Sequence of chain 1.B:
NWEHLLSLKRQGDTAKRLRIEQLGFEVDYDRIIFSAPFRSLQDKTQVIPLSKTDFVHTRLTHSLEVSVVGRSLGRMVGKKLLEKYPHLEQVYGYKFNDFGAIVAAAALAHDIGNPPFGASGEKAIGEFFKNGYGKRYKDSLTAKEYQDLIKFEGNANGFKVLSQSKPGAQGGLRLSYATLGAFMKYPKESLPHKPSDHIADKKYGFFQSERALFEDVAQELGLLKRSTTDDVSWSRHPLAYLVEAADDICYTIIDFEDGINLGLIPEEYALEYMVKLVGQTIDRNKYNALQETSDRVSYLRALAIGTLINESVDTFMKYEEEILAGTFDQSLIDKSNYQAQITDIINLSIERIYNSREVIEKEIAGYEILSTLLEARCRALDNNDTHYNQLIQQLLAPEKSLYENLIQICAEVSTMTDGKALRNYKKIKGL

A small-molecule ligand and the protein it binds are described below.
Small molecule (SMILES): Nc1nc2c(ncn2[C@H]2C[C@H](O)[C@@H](CO[P](=O)(O)O[P](=O)(O)OP(=O)(O)O)O2)c(=O)[nH]1

Binding-site contacts:
Ligand atom O1A contacts residue MG1 of chain 1.M at 4.0 Å.
Ligand atom O3' contacts residue VAL75 of chain 1.B at 3.4 Å.
Ligand atom PA contacts residue MG1 of chain 1.M at 3.5 Å.
Ligand atom C2' contacts residue ASP283 of chain 1.B at 3.6 Å.
Ligand atom O1A contacts residue ARG87 of chain 1.B at 3.8 Å.
Ligand atom O2B contacts residue TYR279 of chain 1.B at 3.7 Å.
Ligand atom O3G contacts residue LYS231 of chain 1.B at 3.1 Å (salt-bridge).
Ligand atom O1A contacts residue HIS90 of chain 1.B at 3.9 Å.
Ligand atom O3' contacts residue ASP283 of chain 1.B at 3.3 Å (salt-bridge).
Ligand atom O2A contacts residue MG1 of chain 1.M at 2.2 Å.
Ligand atom O2G contacts residue ASN183 of chain 1.B at 3.7 Å.
Ligand atom PG contacts residue MG1 of chain 1.N at 3.3 Å.
Ligand atom O2G contacts residue MG1 of chain 1.M at 2.8 Å.
Ligand atom N2 contacts residue VAL387 of chain 1.B at 3.9 Å.
Ligand atom N2 contacts residue VAL75 of chain 1.B at 3.1 Å (h-bond).
Ligand atom O2B contacts residue MG1 of chain 1.N at 2.2 Å.
Ligand atom O1A contacts residue ASP275 of chain 1.B at 3.4 Å (salt-bridge).
Ligand atom PG contacts residue LYS213 of chain 1.B at 3.8 Å.
Ligand atom O3A contacts residue MG1 of chain 1.M at 3.9 Å.
Ligand atom O3A contacts residue MG1 of chain 1.N at 3.5 Å.
Ligand atom O3G contacts residue ASN183 of chain 1.B at 3.9 Å.
Ligand atom O1G contacts residue LYS213 of chain 1.B at 2.5 Å (salt-bridge).
Ligand atom O3' contacts residue GLN74 of chain 1.B at 2.4 Å (h-bond).
Ligand atom C4' contacts residue GLN74 of chain 1.B at 3.7 Å.
Ligand atom O3B contacts residue MG1 of chain 1.N at 3.3 Å.
Ligand atom PB contacts residue MG1 of chain 1.N at 3.2 Å.
Ligand atom O1G contacts residue MG1 of chain 1.N at 2.4 Å.
Ligand atom N1 contacts residue GLU391 of chain 1.B at 3.9 Å.
Ligand atom O1A contacts residue ASP139 of chain 1.B at 3.6 Å.
Ligand atom O2A contacts residue ASP139 of chain 1.B at 3.2 Å (salt-bridge).
Ligand atom N2 contacts residue GLU391 of chain 1.B at 3.4 Å (salt-bridge).
Ligand atom C3' contacts residue ASP283 of chain 1.B at 3.6 Å.
Ligand atom C1' contacts residue GLN74 of chain 1.B at 3.9 Å.
Ligand atom C2' contacts residue TYR382 of chain 1.B at 3.2 Å (hydrophobic).
Ligand atom C3' contacts residue GLN74 of chain 1.B at 3.5 Å.
Ligand atom C5 contacts residue TYR382 of chain 1.B at 3.9 Å (hydrophobic).
Ligand atom O3G contacts residue TYR214 of chain 1.B at 3.4 Å (h-bond).
Ligand atom C3' contacts residue TYR279 of chain 1.B at 3.8 Å (hydrophobic).
Ligand atom O2A contacts residue ARG87 of chain 1.B at 3.7 Å.
Ligand atom O1A contacts residue MG1 of chain 1.L at 2.7 Å.